Binding-site contacts:
Ligand atom CD contacts residue ARG36 of chain 11.D at 4.1 Å.
Ligand atom O contacts residue ARG35 of chain 11.D at 3.4 Å (salt-bridge).
Ligand atom CD1 contacts residue ARG35 of chain 11.D at 4.5 Å.
Ligand atom O contacts residue ARG36 of chain 11.D at 3.6 Å (salt-bridge).
Ligand atom CA contacts residue PRO43 of chain 11.D at 4.4 Å (hydrophobic).
Ligand atom N contacts residue ASP243 of chain 11.D at 2.8 Å (salt-bridge).
Ligand atom CA contacts residue ARG35 of chain 11.D at 3.9 Å.
Ligand atom CA contacts residue ARG29 of chain 11.D at 4.0 Å.
Ligand atom C contacts residue ARG35 of chain 11.D at 3.6 Å.
Ligand atom CG2 contacts residue LEU40 of chain 11.D at 4.2 Å (hydrophobic).
Ligand atom CB contacts residue ARG29 of chain 11.D at 4.1 Å.
Ligand atom C contacts residue ARG35 of chain 11.D at 4.4 Å.
Ligand atom CD1 contacts residue ARG29 of chain 11.D at 4.4 Å.
Ligand atom CB contacts residue PRO43 of chain 11.D at 3.8 Å (hydrophobic).
Ligand atom N contacts residue ASP243 of chain 11.D at 3.2 Å (salt-bridge).
Ligand atom O contacts residue ARG29 of chain 11.D at 3.8 Å.
Ligand atom N contacts residue ARG35 of chain 11.D at 4.1 Å.
Ligand atom CG contacts residue LEU40 of chain 11.D at 4.4 Å (hydrophobic).
Ligand atom O contacts residue ARG35 of chain 11.D at 3.1 Å (salt-bridge).
Ligand atom CB contacts residue LEU40 of chain 11.D at 4.1 Å (hydrophobic).
Ligand atom CB contacts residue ARG35 of chain 11.D at 4.1 Å.
Ligand atom CD1 contacts residue LEU40 of chain 11.D at 3.8 Å (hydrophobic).
Ligand atom CG2 contacts residue ASP243 of chain 11.D at 3.3 Å.
Ligand atom CA contacts residue ASP243 of chain 11.D at 4.3 Å.
Ligand atom C contacts residue ARG36 of chain 11.D at 3.2 Å.
Ligand atom C contacts residue ASP243 of chain 11.D at 3.8 Å.
Ligand atom CB contacts residue ASP243 of chain 11.D at 4.3 Å.
Ligand atom OG contacts residue ARG29 of chain 11.D at 4.3 Å.
Ligand atom CA contacts residue ASP243 of chain 11.D at 3.3 Å.
Ligand atom CA contacts residue ASP243 of chain 11.D at 4.4 Å.
Ligand atom O contacts residue ASP243 of chain 11.D at 4.1 Å.
Ligand atom CD1 contacts residue LEU32 of chain 11.D at 3.8 Å (hydrophobic).
Ligand atom CB contacts residue ARG35 of chain 11.D at 3.5 Å.
Ligand atom NE2 contacts residue ARG36 of chain 11.D at 3.9 Å.
Ligand atom N contacts residue PRO43 of chain 11.D at 4.4 Å.
Ligand atom CG2 contacts residue PRO43 of chain 11.D at 3.9 Å (hydrophobic).
Ligand atom OE1 contacts residue ARG36 of chain 11.D at 3.8 Å.
Ligand atom CG1 contacts residue ARG35 of chain 11.D at 4.2 Å.
Ligand atom OG contacts residue ILE25 of chain 11.D at 4.0 Å.
Ligand atom C contacts residue ASP243 of chain 11.D at 3.9 Å.

Sequence of chain 11.D:
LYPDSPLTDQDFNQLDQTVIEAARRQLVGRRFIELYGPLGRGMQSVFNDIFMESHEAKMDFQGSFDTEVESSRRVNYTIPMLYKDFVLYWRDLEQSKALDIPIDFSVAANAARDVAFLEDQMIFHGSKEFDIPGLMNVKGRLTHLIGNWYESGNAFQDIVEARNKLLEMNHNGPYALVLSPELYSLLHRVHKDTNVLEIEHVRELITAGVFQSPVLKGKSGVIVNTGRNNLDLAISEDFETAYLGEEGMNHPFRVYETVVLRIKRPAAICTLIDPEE

The protein below binds the small molecule below.
Small molecule (SMILES): CC[C@H](C)[C@H](NC(=O)[C@H](CC(C)C)NC(=O)[C@H](CO)NC(=O)CNC(=O)[C@@H](NC(=O)[C@@H](N)[C@@H](C)O)C(C)C)C(=O)N[C@H](C=O)CCC(N)=O